Sequence of chain 3.A:
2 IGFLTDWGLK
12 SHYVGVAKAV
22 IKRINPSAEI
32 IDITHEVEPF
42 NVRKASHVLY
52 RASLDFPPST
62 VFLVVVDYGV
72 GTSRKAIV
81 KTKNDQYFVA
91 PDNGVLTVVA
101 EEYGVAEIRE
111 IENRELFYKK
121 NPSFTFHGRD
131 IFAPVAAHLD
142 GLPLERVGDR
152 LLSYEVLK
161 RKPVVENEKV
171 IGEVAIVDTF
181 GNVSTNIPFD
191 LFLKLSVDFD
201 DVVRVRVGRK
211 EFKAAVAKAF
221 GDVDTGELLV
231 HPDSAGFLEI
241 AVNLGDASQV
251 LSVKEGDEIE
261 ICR

Sequence of chain 1.A:
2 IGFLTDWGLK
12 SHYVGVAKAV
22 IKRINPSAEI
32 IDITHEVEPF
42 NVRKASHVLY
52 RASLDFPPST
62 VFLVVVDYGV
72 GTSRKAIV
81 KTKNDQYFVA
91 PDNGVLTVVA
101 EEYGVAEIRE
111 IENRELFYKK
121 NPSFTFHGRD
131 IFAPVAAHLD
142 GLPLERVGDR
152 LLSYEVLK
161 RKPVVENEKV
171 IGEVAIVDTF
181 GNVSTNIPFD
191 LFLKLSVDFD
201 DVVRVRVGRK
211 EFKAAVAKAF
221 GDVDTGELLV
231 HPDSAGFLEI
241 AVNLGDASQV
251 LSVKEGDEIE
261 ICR

A protein and the small-molecule ligand that binds it are described below.
Small molecule (SMILES): Nc1ncnc2c1ncn2[C@@H]1O[C@H](CO)[C@@H](O)[C@H]1O

Binding-site contacts:
Ligand atom N3 contacts residue TYR69 of chain 3.A at 3.4 Å.
Ligand atom C2 contacts residue LEU244 of chain 1.A at 3.5 Å (hydrophobic).
Ligand atom C4' contacts residue ASP68 of chain 3.A at 3.6 Å.
Ligand atom C2 contacts residue ASN243 of chain 1.A at 3.6 Å.
Ligand atom O4' contacts residue ASP68 of chain 3.A at 3.7 Å.
Ligand atom N6 contacts residue ASN182 of chain 1.A at 3.1 Å (h-bond).
Ligand atom N7 contacts residue PHE220 of chain 1.A at 3.5 Å.
Ligand atom N6 contacts residue VAL242 of chain 1.A at 2.8 Å (h-bond).
Ligand atom C5 contacts residue PHE41 of chain 3.A at 3.6 Å (hydrophobic).
Ligand atom C8 contacts residue PHE180 of chain 1.A at 3.5 Å (hydrophobic).
Ligand atom C2 contacts residue PHE220 of chain 1.A at 3.5 Å (hydrophobic).
Ligand atom N7 contacts residue ASN182 of chain 1.A at 3.2 Å (h-bond).
Ligand atom C3' contacts residue ASP7 of chain 3.A at 3.2 Å.
Ligand atom N9 contacts residue PHE220 of chain 1.A at 3.5 Å.
Ligand atom N1 contacts residue PHE220 of chain 1.A at 3.5 Å.
Ligand atom O3' contacts residue ASP7 of chain 3.A at 2.8 Å (salt-bridge).
Ligand atom N3 contacts residue PHE41 of chain 3.A at 3.7 Å.
Ligand atom N3 contacts residue PHE220 of chain 1.A at 3.4 Å.
Ligand atom O3' contacts residue VAL67 of chain 3.A at 3.5 Å.
Ligand atom O2' contacts residue ASP68 of chain 3.A at 3.5 Å (salt-bridge).
Ligand atom N1 contacts residue VAL242 of chain 1.A at 3.7 Å.
Ligand atom C5 contacts residue PHE220 of chain 1.A at 3.6 Å (hydrophobic).
Ligand atom C2' contacts residue ASP7 of chain 3.A at 3.5 Å.
Ligand atom C4 contacts residue PHE220 of chain 1.A at 3.4 Å (hydrophobic).
Ligand atom O3' contacts residue VAL66 of chain 3.A at 3.3 Å (h-bond).
Ligand atom O3' contacts residue ASP68 of chain 3.A at 2.8 Å (salt-bridge).
Ligand atom O5' contacts residue THR125 of chain 3.A at 2.7 Å (h-bond).
Ligand atom C4 contacts residue PHE41 of chain 3.A at 3.5 Å (hydrophobic).
Ligand atom C6 contacts residue PHE220 of chain 1.A at 3.6 Å (hydrophobic).
Ligand atom C5' contacts residue TRP8 of chain 3.A at 3.6 Å (hydrophobic).
Ligand atom O2' contacts residue TYR69 of chain 3.A at 3.5 Å (h-bond).
Ligand atom N7 contacts residue PHE180 of chain 1.A at 3.5 Å.
Ligand atom O5' contacts residue PHE126 of chain 3.A at 3.5 Å.
Ligand atom C8 contacts residue PHE220 of chain 1.A at 3.7 Å (hydrophobic).
Ligand atom N1 contacts residue LEU244 of chain 1.A at 2.8 Å (h-bond).
Ligand atom C1' contacts residue ASP68 of chain 3.A at 3.5 Å.
Ligand atom C3' contacts residue TRP8 of chain 3.A at 3.7 Å (hydrophobic).
Ligand atom C2' contacts residue PHE180 of chain 1.A at 3.7 Å (hydrophobic).
Ligand atom O3' contacts residue TRP8 of chain 3.A at 3.4 Å (h-bond).
Ligand atom O2' contacts residue ASP7 of chain 3.A at 2.7 Å (salt-bridge).